A small-molecule ligand and the protein it binds are described below.
Small molecule (SMILES): CC(=O)N[C@@H]1[C@@H](O)[C@H](O)[C@@H](CO)O[C@H]1O

Sequence of chain 1.A:
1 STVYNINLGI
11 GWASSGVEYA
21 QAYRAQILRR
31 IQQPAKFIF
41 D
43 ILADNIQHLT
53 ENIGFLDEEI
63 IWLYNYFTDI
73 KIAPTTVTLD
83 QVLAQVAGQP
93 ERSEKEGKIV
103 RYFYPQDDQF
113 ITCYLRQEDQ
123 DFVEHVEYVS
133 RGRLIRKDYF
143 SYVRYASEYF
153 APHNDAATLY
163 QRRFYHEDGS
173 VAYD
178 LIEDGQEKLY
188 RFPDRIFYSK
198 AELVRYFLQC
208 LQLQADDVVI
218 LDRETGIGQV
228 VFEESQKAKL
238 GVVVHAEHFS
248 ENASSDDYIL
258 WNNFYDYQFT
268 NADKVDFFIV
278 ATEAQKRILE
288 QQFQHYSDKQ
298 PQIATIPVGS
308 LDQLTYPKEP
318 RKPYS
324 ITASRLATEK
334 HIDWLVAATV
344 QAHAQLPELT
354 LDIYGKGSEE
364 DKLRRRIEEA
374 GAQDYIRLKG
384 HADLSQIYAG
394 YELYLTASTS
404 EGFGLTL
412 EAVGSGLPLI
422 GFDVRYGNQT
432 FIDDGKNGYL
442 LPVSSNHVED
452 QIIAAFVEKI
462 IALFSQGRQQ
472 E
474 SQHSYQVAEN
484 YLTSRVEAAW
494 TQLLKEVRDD

Binding-site contacts:
Ligand atom O7 contacts residue GLY405 of chain 1.A at 3.5 Å (h-bond).
Ligand atom C7 contacts residue GLU404 of chain 1.A at 4.0 Å.
Ligand atom C4 contacts residue UDP1 of chain 1.I at 3.8 Å.
Ligand atom O1 contacts residue HIS242 of chain 1.A at 3.7 Å.
Ligand atom O1 contacts residue ALA243 of chain 1.A at 3.6 Å.
Ligand atom O4 contacts residue UDP1 of chain 1.I at 3.4 Å (h-bond).
Ligand atom O5 contacts residue HIS242 of chain 1.A at 3.2 Å.
Ligand atom C4 contacts residue HIS242 of chain 1.A at 4.0 Å.
Ligand atom C3 contacts residue PHE406 of chain 1.A at 4.0 Å (hydrophobic).
Ligand atom C4 contacts residue GLY407 of chain 1.A at 3.9 Å.
Ligand atom O6 contacts residue HIS242 of chain 1.A at 3.1 Å.
Ligand atom O7 contacts residue GLU404 of chain 1.A at 3.8 Å.
Ligand atom C3 contacts residue UDP1 of chain 1.I at 3.2 Å.
Ligand atom C1 contacts residue UDP1 of chain 1.I at 3.4 Å.
Ligand atom N2 contacts residue UDP1 of chain 1.I at 2.9 Å (h-bond).
Ligand atom O4 contacts residue LEU408 of chain 1.A at 3.1 Å.
Ligand atom O6 contacts residue VAL305 of chain 1.A at 3.8 Å.
Ligand atom C7 contacts residue SER403 of chain 1.A at 4.0 Å.
Ligand atom C2 contacts residue UDP1 of chain 1.I at 3.7 Å.
Ligand atom C6 contacts residue VAL305 of chain 1.A at 3.7 Å (hydrophobic).
Ligand atom C5 contacts residue UDP1 of chain 1.I at 3.6 Å.
Ligand atom O3 contacts residue GLU404 of chain 1.A at 3.7 Å.
Ligand atom O7 contacts residue SER403 of chain 1.A at 4.1 Å.
Ligand atom C4 contacts residue PHE406 of chain 1.A at 3.9 Å (hydrophobic).
Ligand atom C8 contacts residue UDP1 of chain 1.I at 3.9 Å.
Ligand atom C6 contacts residue HIS242 of chain 1.A at 3.6 Å.
Ligand atom O1 contacts residue VAL17 of chain 1.A at 4.1 Å.
Ligand atom O5 contacts residue UDP1 of chain 1.I at 4.0 Å.
Ligand atom O3 contacts residue PHE406 of chain 1.A at 3.1 Å (h-bond).
Ligand atom C7 contacts residue UDP1 of chain 1.I at 3.9 Å.
Ligand atom O4 contacts residue PHE406 of chain 1.A at 3.3 Å.
Ligand atom O3 contacts residue UDP1 of chain 1.I at 3.7 Å.
Ligand atom O7 contacts residue ALA243 of chain 1.A at 3.6 Å.
Ligand atom C3 contacts residue GLY407 of chain 1.A at 3.7 Å.
Ligand atom C2 contacts residue HIS242 of chain 1.A at 3.7 Å.
Ligand atom O4 contacts residue GLY407 of chain 1.A at 3.2 Å (h-bond).
Ligand atom O3 contacts residue GLY405 of chain 1.A at 3.4 Å (h-bond).
Ligand atom C8 contacts residue SER403 of chain 1.A at 3.3 Å.
Ligand atom C1 contacts residue HIS242 of chain 1.A at 3.8 Å.
Ligand atom O3 contacts residue GLY407 of chain 1.A at 2.6 Å (h-bond).